Binding-site contacts:
Ligand atom C6 contacts residue SER426 of chain 1.G at 3.2 Å.
Ligand atom O1A contacts residue GLY420 of chain 1.G at 3.3 Å (h-bond).
Ligand atom C1 contacts residue GLY420 of chain 1.G at 4.3 Å.
Ligand atom C1 contacts residue ASN424 of chain 1.G at 3.8 Å.
Ligand atom O6 contacts residue VAL419 of chain 1.G at 3.9 Å.
Ligand atom O1B contacts residue VAL419 of chain 1.G at 4.3 Å.
Ligand atom C8 contacts residue P8E1 of chain 1.DE at 4.3 Å.
Ligand atom C5 contacts residue SER426 of chain 1.G at 4.0 Å.
Ligand atom C3 contacts residue SER426 of chain 1.G at 2.7 Å.
Ligand atom C2 contacts residue VAL427 of chain 1.G at 4.2 Å (hydrophobic).
Ligand atom C1 contacts residue SER426 of chain 1.G at 2.1 Å.
Ligand atom C4 contacts residue VAL427 of chain 1.G at 3.6 Å (hydrophobic).
Ligand atom C2 contacts residue SER426 of chain 1.G at 1.4 Å.
Ligand atom O1B contacts residue SER426 of chain 1.G at 2.2 Å (h-bond).
Ligand atom C1 contacts residue VAL419 of chain 1.G at 4.0 Å (hydrophobic).
Ligand atom C7 contacts residue SER426 of chain 1.G at 4.5 Å.
Ligand atom N7 contacts residue P8E1 of chain 1.DE at 3.9 Å.
Ligand atom C2 contacts residue ASN424 of chain 1.G at 4.5 Å.
Ligand atom O8 contacts residue MET404 of chain 1.G at 4.5 Å.
Ligand atom O1A contacts residue ASN424 of chain 1.G at 4.0 Å.
Ligand atom O8 contacts residue VAL419 of chain 1.G at 4.3 Å.
Ligand atom C3 contacts residue ASN424 of chain 1.G at 4.2 Å.
Ligand atom C1 contacts residue LEU425 of chain 1.G at 4.4 Å (hydrophobic).
Ligand atom C4 contacts residue SER426 of chain 1.G at 3.5 Å.
Ligand atom O1A contacts residue VAL419 of chain 1.G at 3.6 Å.
Ligand atom O1B contacts residue ASN424 of chain 1.G at 3.2 Å.
Ligand atom O4 contacts residue VAL427 of chain 1.G at 3.8 Å.
Ligand atom C3 contacts residue VAL427 of chain 1.G at 3.8 Å (hydrophobic).
Ligand atom O6 contacts residue SER426 of chain 1.G at 2.4 Å (h-bond).
Ligand atom O8 contacts residue SER426 of chain 1.G at 3.5 Å.
Ligand atom O1B contacts residue LEU425 of chain 1.G at 3.3 Å (h-bond).
Ligand atom O1A contacts residue SER426 of chain 1.G at 3.3 Å (h-bond).

The small molecule below binds the protein below.
Small molecule (SMILES): C[C@H](O)[C@H](N)[C@@H]1O[C@](O)(C(=O)O)C[C@H](O)[C@@H]1N

Sequence of chain 1.G:
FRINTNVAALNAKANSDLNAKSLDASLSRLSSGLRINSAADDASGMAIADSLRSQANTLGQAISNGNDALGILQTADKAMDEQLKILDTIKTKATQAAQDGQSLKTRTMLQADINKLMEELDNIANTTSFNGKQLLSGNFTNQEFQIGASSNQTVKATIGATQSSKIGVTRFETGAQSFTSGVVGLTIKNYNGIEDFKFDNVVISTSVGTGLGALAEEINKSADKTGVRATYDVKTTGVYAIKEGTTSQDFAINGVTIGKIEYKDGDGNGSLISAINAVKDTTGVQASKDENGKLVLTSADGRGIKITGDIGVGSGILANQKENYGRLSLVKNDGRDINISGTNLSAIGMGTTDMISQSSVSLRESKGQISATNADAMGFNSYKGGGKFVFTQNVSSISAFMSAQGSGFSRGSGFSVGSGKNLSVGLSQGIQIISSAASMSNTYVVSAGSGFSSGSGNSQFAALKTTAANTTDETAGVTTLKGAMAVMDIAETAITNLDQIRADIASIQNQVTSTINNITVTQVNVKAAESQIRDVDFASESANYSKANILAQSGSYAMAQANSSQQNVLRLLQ